Binding-site contacts:
Ligand atom C8 contacts residue ARG181 of chain 1.B at 3.4 Å.
Ligand atom C3 contacts residue ASN182 of chain 1.B at 3.8 Å.
Ligand atom C8 contacts residue SER179 of chain 1.B at 4.2 Å.
Ligand atom C4 contacts residue ASN182 of chain 1.B at 4.2 Å.
Ligand atom O5 contacts residue ASN182 of chain 1.B at 2.4 Å (h-bond).
Ligand atom O7 contacts residue ARG181 of chain 1.B at 3.7 Å.
Ligand atom C5 contacts residue ASN182 of chain 1.B at 3.7 Å.
Ligand atom O7 contacts residue SER180 of chain 1.B at 4.3 Å.
Ligand atom C7 contacts residue ARG181 of chain 1.B at 4.0 Å.
Ligand atom C8 contacts residue SER180 of chain 1.B at 4.3 Å.
Ligand atom C1 contacts residue ASN182 of chain 1.B at 1.4 Å.
Ligand atom C2 contacts residue ASN182 of chain 1.B at 2.5 Å.
Ligand atom O7 contacts residue ASN182 of chain 1.B at 3.3 Å (h-bond).
Ligand atom C8 contacts residue ASN182 of chain 1.B at 4.0 Å.
Ligand atom N2 contacts residue ASN182 of chain 1.B at 2.9 Å (h-bond).
Ligand atom C7 contacts residue ASN182 of chain 1.B at 3.3 Å.

Sequence of chain 1.B:
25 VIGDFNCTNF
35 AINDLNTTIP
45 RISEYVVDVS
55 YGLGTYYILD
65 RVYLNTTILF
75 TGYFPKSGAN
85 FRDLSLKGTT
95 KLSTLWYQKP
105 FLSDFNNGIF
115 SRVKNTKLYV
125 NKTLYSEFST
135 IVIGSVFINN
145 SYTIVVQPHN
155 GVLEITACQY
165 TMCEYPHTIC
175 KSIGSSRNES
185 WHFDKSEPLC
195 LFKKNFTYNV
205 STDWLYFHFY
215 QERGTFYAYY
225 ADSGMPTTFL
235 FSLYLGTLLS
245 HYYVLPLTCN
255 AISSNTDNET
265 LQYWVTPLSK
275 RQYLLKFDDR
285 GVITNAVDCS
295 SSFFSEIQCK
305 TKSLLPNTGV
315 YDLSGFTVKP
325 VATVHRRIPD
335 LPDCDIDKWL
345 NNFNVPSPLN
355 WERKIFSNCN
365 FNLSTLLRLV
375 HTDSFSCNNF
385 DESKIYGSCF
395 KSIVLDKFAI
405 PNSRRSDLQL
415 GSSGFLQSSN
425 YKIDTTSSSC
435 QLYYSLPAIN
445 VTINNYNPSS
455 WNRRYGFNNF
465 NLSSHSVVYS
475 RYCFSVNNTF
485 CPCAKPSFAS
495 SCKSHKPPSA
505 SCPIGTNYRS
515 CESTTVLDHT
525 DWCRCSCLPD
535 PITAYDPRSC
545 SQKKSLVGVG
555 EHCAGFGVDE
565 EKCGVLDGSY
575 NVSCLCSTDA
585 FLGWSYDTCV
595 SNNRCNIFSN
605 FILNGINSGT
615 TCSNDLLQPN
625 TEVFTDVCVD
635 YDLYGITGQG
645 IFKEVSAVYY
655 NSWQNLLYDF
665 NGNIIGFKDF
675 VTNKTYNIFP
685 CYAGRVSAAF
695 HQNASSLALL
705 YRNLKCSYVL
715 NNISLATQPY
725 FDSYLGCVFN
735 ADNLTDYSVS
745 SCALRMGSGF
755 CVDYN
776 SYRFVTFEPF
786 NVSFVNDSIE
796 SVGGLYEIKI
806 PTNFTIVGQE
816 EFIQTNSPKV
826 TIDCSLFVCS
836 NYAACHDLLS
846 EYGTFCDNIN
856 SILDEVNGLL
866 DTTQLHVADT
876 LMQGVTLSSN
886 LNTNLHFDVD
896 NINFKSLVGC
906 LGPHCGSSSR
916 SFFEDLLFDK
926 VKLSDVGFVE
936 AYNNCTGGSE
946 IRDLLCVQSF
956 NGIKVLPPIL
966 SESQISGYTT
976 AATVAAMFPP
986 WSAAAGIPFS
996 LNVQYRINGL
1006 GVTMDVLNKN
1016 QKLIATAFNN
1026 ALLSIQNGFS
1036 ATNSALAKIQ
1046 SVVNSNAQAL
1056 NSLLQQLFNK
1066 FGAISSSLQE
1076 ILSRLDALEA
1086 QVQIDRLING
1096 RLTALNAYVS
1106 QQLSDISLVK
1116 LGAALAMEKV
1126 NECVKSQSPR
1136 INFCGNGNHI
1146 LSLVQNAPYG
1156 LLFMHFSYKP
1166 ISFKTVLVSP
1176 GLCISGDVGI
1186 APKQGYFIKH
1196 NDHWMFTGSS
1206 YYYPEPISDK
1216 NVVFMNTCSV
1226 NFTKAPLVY

This small molecule binds to this protein.
Small molecule (SMILES): CC(=O)N[C@@H]1[C@@H](O)[C@H](O)[C@@H](CO)O[C@H]1O